Sequence of chain 1.P:
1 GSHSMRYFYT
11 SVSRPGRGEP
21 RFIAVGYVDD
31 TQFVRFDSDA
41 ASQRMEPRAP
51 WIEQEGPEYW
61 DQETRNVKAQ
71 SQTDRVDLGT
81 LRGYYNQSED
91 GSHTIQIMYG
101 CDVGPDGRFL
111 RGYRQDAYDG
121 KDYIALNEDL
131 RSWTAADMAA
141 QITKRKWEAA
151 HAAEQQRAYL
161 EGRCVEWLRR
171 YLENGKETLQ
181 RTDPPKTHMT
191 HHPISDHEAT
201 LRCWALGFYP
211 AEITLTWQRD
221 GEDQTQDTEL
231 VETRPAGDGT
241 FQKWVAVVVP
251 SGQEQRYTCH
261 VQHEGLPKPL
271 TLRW

The protein below binds the small molecule below.
Small molecule (SMILES): CC(C)[C@H](N)C(=O)N[C@H](C(=O)NCC(=O)N[C@@H](C)C(=O)N[C@H](C(=O)NCC(=O)N[C@H](C(=O)NCC(=O)N[C@@H](CCCCN)C(=O)O)C(C)C)C(C)C)C(C)C

Binding-site contacts:
Ligand atom CA contacts residue ASP95 of chain 1.T at 3.3 Å.
Ligand atom CA contacts residue TYR159 of chain 1.P at 3.4 Å (hydrophobic).
Ligand atom N contacts residue TYR7 of chain 1.P at 2.7 Å (h-bond).
Ligand atom N contacts residue TYR171 of chain 1.P at 3.0 Å (h-bond).
Ligand atom O contacts residue THR80 of chain 1.P at 3.3 Å.
Ligand atom O contacts residue TYR159 of chain 1.P at 2.5 Å (h-bond).
Ligand atom C contacts residue THR143 of chain 1.P at 3.4 Å.
Ligand atom CG1 contacts residue TRP147 of chain 1.P at 3.5 Å (hydrophobic).
Ligand atom C contacts residue TRP147 of chain 1.P at 3.3 Å (hydrophobic).
Ligand atom O contacts residue ASP95 of chain 1.T at 2.9 Å (salt-bridge).
Ligand atom OXT contacts residue TYR84 of chain 1.P at 2.8 Å (h-bond).
Ligand atom N contacts residue ASP77 of chain 1.P at 3.3 Å (salt-bridge).
Ligand atom CB contacts residue ASP77 of chain 1.P at 3.5 Å.
Ligand atom NZ contacts residue ASP116 of chain 1.P at 3.1 Å (salt-bridge).
Ligand atom N contacts residue THR96 of chain 1.T at 3.5 Å (h-bond).
Ligand atom O contacts residue TYR7 of chain 1.P at 3.1 Å.
Ligand atom CA contacts residue TYR7 of chain 1.P at 3.4 Å (hydrophobic).
Ligand atom CG1 contacts residue TYR9 of chain 1.P at 3.1 Å (hydrophobic).
Ligand atom C contacts residue ASP95 of chain 1.T at 3.4 Å.
Ligand atom C contacts residue TYR7 of chain 1.P at 3.5 Å (hydrophobic).
Ligand atom O contacts residue LYS146 of chain 1.P at 3.3 Å.
Ligand atom O contacts residue ASP95 of chain 1.T at 3.1 Å.
Ligand atom CG1 contacts residue TYR99 of chain 1.P at 3.5 Å (hydrophobic).
Ligand atom CG1 contacts residue GLY97 of chain 1.T at 3.2 Å.
Ligand atom O contacts residue TRP147 of chain 1.P at 2.4 Å (h-bond).
Ligand atom CG2 contacts residue GLN156 of chain 1.P at 3.3 Å.
Ligand atom C contacts residue TYR84 of chain 1.P at 3.4 Å (hydrophobic).
Ligand atom CB contacts residue GLN156 of chain 1.P at 3.4 Å.
Ligand atom O contacts residue TYR96 of chain 1.S at 2.9 Å (h-bond).
Ligand atom O contacts residue ARG114 of chain 1.P at 3.5 Å (salt-bridge).
Ligand atom CG2 contacts residue GLU63 of chain 1.P at 3.3 Å.
Ligand atom N contacts residue GLN156 of chain 1.P at 3.2 Å (h-bond).
Ligand atom O contacts residue TYR84 of chain 1.P at 3.1 Å (h-bond).
Ligand atom OXT contacts residue THR143 of chain 1.P at 2.5 Å (h-bond).
Ligand atom N contacts residue TYR99 of chain 1.P at 3.0 Å (h-bond).
Ligand atom CA contacts residue TYR96 of chain 1.S at 3.3 Å (hydrophobic).
Ligand atom N contacts residue GLU63 of chain 1.P at 2.9 Å (salt-bridge).
Ligand atom O contacts residue GLN156 of chain 1.P at 3.3 Å (h-bond).
Ligand atom CB contacts residue GLN70 of chain 1.P at 3.3 Å.
Ligand atom CA contacts residue TYR99 of chain 1.P at 3.4 Å (hydrophobic).

Sequence of chain 1.T:
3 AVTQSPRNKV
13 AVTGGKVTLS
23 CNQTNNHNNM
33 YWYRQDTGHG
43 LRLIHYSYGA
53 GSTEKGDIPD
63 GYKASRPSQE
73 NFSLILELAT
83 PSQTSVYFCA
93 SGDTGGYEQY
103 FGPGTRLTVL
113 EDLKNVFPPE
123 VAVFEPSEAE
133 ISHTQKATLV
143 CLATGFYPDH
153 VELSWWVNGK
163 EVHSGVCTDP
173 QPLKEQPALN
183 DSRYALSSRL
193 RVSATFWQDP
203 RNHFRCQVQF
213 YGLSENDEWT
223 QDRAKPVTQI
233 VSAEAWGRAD

Sequence of chain 1.S:
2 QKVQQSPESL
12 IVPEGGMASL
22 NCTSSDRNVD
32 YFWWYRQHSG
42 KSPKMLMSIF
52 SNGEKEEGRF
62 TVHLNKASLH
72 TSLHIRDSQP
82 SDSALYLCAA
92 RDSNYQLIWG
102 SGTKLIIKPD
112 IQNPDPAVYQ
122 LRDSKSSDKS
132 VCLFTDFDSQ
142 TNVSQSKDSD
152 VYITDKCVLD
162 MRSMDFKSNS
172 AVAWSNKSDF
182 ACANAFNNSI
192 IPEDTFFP